Binding-site contacts:
Ligand atom C5 contacts residue ASP101 of chain 1.A at 3.9 Å.
Ligand atom N2 contacts residue ASP101 of chain 1.A at 2.7 Å (salt-bridge).
Ligand atom C7 contacts residue ALA107 of chain 1.A at 3.8 Å (hydrophobic).
Ligand atom C3 contacts residue ASP101 of chain 1.A at 3.6 Å.
Ligand atom C3 contacts residue ALA107 of chain 1.A at 3.8 Å (hydrophobic).
Ligand atom C6 contacts residue TRP63 of chain 1.A at 3.6 Å (hydrophobic).
Ligand atom O3 contacts residue TRP63 of chain 1.A at 3.3 Å (h-bond).
Ligand atom O1 contacts residue ASN59 of chain 1.A at 3.3 Å.
Ligand atom O6 contacts residue TRP62 of chain 1.A at 3.0 Å (h-bond).
Ligand atom N2 contacts residue ALA107 of chain 1.A at 2.9 Å (h-bond).
Ligand atom O3 contacts residue ALA107 of chain 1.A at 4.0 Å.
Ligand atom O7 contacts residue TRP62 of chain 1.A at 3.8 Å.
Ligand atom C2 contacts residue ASP101 of chain 1.A at 3.6 Å.
Ligand atom C2 contacts residue ALA107 of chain 1.A at 3.7 Å (hydrophobic).
Ligand atom O3 contacts residue ASN103 of chain 1.A at 3.6 Å (h-bond).
Ligand atom C6 contacts residue ASP101 of chain 1.A at 3.0 Å.
Ligand atom C8 contacts residue LEU75 of chain 1.A at 3.5 Å (hydrophobic).
Ligand atom O7 contacts residue ILE58 of chain 1.A at 3.7 Å.
Ligand atom C5 contacts residue TRP62 of chain 1.A at 3.8 Å (hydrophobic).
Ligand atom C1 contacts residue ALA107 of chain 1.A at 3.9 Å (hydrophobic).
Ligand atom C1 contacts residue TRP62 of chain 1.A at 3.8 Å (hydrophobic).
Ligand atom C1 contacts residue ASP101 of chain 1.A at 3.6 Å.
Ligand atom C8 contacts residue GLN57 of chain 1.A at 3.7 Å.
Ligand atom C8 contacts residue TRP108 of chain 1.A at 3.2 Å (hydrophobic).
Ligand atom C8 contacts residue ASP101 of chain 1.A at 3.6 Å.
Ligand atom C4 contacts residue TRP62 of chain 1.A at 3.9 Å (hydrophobic).
Ligand atom O5 contacts residue ASN103 of chain 1.A at 3.9 Å.
Ligand atom O6 contacts residue ASN103 of chain 1.A at 3.0 Å (h-bond).
Ligand atom O7 contacts residue ASN59 of chain 1.A at 2.9 Å (h-bond).
Ligand atom O6 contacts residue TRP63 of chain 1.A at 3.4 Å.
Ligand atom C4 contacts residue ASP101 of chain 1.A at 3.9 Å.
Ligand atom C7 contacts residue ASP101 of chain 1.A at 3.6 Å.
Ligand atom O4 contacts residue ASP101 of chain 1.A at 3.5 Å (salt-bridge).
Ligand atom C8 contacts residue ALA107 of chain 1.A at 3.8 Å (hydrophobic).
Ligand atom O7 contacts residue GLN57 of chain 1.A at 4.0 Å.
Ligand atom C7 contacts residue ASN59 of chain 1.A at 4.0 Å.
Ligand atom O7 contacts residue TRP63 of chain 1.A at 3.1 Å.
Ligand atom C7 contacts residue TRP63 of chain 1.A at 3.9 Å (hydrophobic).
Ligand atom O1 contacts residue ASP52 of chain 1.A at 3.9 Å.
Ligand atom O6 contacts residue ASP101 of chain 1.A at 2.4 Å (salt-bridge).

This protein binds this small molecule.
Small molecule (SMILES): CC(=O)N[C@@H]1[C@@H](O)[C@H](O[C@@H]2O[C@H](CO)[C@@H](O[C@@H]3O[C@H](CO)[C@@H](O)[C@H](O)[C@H]3NC(C)=O)[C@H](O)[C@H]2NC(C)=O)[C@@H](CO)O[C@H]1O

Sequence of chain 1.A:
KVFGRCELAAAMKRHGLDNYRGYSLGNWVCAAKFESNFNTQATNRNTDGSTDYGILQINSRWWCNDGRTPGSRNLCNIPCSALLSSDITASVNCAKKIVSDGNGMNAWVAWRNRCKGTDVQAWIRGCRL